This small molecule binds to this protein.
Small molecule (SMILES): C=C(/N=C/c1c(COP(=O)(O)O)cnc(C)c1O)C(=O)O

Binding-site contacts:
Ligand atom OP1 contacts residue PLP1 of chain 1.F at 0.5 Å (h-bond).
Ligand atom C2 contacts residue PLP1 of chain 1.F at 0.5 Å.
Ligand atom O3 contacts residue PLP1 of chain 1.F at 0.8 Å (h-bond).
Ligand atom OP3 contacts residue THR189 of chain 1.B at 3.0 Å (h-bond).
Ligand atom C6 contacts residue PLP1 of chain 1.F at 0.5 Å.
Ligand atom OP4 contacts residue PLP1 of chain 1.F at 0.7 Å (h-bond).
Ligand atom N contacts residue PLP1 of chain 1.F at 1.4 Å.
Ligand atom O contacts residue THR81 of chain 1.B at 2.8 Å (h-bond).
Ligand atom C4 contacts residue LYS50 of chain 1.B at 3.0 Å.
Ligand atom OP2 contacts residue GLY188 of chain 1.B at 2.7 Å (h-bond).
Ligand atom C4 contacts residue PLP1 of chain 1.F at 0.6 Å.
Ligand atom OP2 contacts residue GLY190 of chain 1.B at 3.0 Å (h-bond).
Ligand atom O3 contacts residue ASN80 of chain 1.B at 2.8 Å (h-bond).
Ligand atom OP1 contacts residue THR192 of chain 1.B at 2.9 Å (h-bond).
Ligand atom C4A contacts residue LYS50 of chain 1.B at 2.3 Å.
Ligand atom CA contacts residue LYS50 of chain 1.B at 2.8 Å.
Ligand atom C5A contacts residue PLP1 of chain 1.F at 0.7 Å.
Ligand atom C2A contacts residue SER276 of chain 1.B at 3.2 Å.
Ligand atom C contacts residue SER78 of chain 1.B at 3.0 Å.
Ligand atom N1 contacts residue PRO302 of chain 1.B at 3.3 Å.
Ligand atom N contacts residue LYS50 of chain 1.B at 1.9 Å (salt-bridge).
Ligand atom CA contacts residue SER78 of chain 1.B at 3.1 Å.
Ligand atom CA contacts residue PLP1 of chain 1.F at 2.5 Å.
Ligand atom O contacts residue LYS50 of chain 1.B at 3.1 Å (salt-bridge).
Ligand atom OP3 contacts residue PLP1 of chain 1.F at 0.8 Å (h-bond).
Ligand atom OXT contacts residue THR77 of chain 1.B at 2.8 Å (h-bond).
Ligand atom OP2 contacts residue PLP1 of chain 1.F at 0.4 Å (h-bond).
Ligand atom P contacts residue PLP1 of chain 1.F at 0.5 Å.
Ligand atom OXT contacts residue GLN151 of chain 1.B at 2.9 Å (h-bond).
Ligand atom C4A contacts residue PLP1 of chain 1.F at 1.0 Å.
Ligand atom C2 contacts residue SER276 of chain 1.B at 3.2 Å.
Ligand atom C4 contacts residue GLY233 of chain 1.B at 3.3 Å.
Ligand atom C4A contacts residue GLY233 of chain 1.B at 3.1 Å.
Ligand atom C2A contacts residue PLP1 of chain 1.F at 0.5 Å.
Ligand atom N1 contacts residue SER276 of chain 1.B at 2.5 Å (h-bond).
Ligand atom OXT contacts residue SER78 of chain 1.B at 3.0 Å (h-bond).
Ligand atom O contacts residue ASN80 of chain 1.B at 3.1 Å (h-bond).
Ligand atom C3 contacts residue PLP1 of chain 1.F at 0.6 Å.
Ligand atom C5 contacts residue PLP1 of chain 1.F at 0.5 Å.
Ligand atom N1 contacts residue PLP1 of chain 1.F at 0.6 Å (h-bond).

Sequence of chain 1.B:
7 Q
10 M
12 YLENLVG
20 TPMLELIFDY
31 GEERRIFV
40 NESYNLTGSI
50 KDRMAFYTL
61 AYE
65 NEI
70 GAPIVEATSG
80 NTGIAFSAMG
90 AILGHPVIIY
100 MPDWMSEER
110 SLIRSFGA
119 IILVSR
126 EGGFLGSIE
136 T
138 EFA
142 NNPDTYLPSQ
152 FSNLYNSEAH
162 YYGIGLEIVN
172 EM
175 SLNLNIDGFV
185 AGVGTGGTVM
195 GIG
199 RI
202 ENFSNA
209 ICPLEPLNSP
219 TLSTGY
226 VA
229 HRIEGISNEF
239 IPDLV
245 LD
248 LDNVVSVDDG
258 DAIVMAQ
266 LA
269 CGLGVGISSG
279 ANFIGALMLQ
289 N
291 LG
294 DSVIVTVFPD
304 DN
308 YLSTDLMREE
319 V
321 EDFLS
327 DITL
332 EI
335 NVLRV